This small molecule binds to this protein.
Small molecule (SMILES): CC(=O)N[C@H]1[C@H](O[C@H]2[C@H](O)[C@@H](NC(C)=O)CO[C@@H]2CO)O[C@H](CO)[C@@H](O)[C@@H]1O

Binding-site contacts:
Ligand atom C1 contacts residue GLN833 of chain 1.C at 3.4 Å.
Ligand atom C5 contacts residue GLN833 of chain 1.C at 4.2 Å.
Ligand atom C3 contacts residue ASN613 of chain 1.B at 3.8 Å.
Ligand atom C7 contacts residue ILE831 of chain 1.C at 4.2 Å (hydrophobic).
Ligand atom N2 contacts residue ASN613 of chain 1.B at 2.9 Å (h-bond).
Ligand atom O5 contacts residue THR615 of chain 1.B at 3.8 Å.
Ligand atom N2 contacts residue GLN833 of chain 1.C at 3.6 Å.
Ligand atom C2 contacts residue GLN833 of chain 1.C at 3.3 Å.
Ligand atom C8 contacts residue ILE831 of chain 1.C at 3.9 Å (hydrophobic).
Ligand atom C7 contacts residue ASN613 of chain 1.B at 4.0 Å.
Ligand atom C2 contacts residue ASN613 of chain 1.B at 2.5 Å.
Ligand atom O5 contacts residue GLN833 of chain 1.C at 3.2 Å (h-bond).
Ligand atom C7 contacts residue GLN833 of chain 1.C at 4.1 Å.
Ligand atom C5 contacts residue ASN613 of chain 1.B at 3.7 Å.
Ligand atom C4 contacts residue ASN613 of chain 1.B at 4.2 Å.
Ligand atom C4 contacts residue GLN833 of chain 1.C at 4.2 Å.
Ligand atom C1 contacts residue ASN613 of chain 1.B at 1.4 Å.
Ligand atom O5 contacts residue ASN613 of chain 1.B at 2.4 Å (h-bond).
Ligand atom O7 contacts residue GLN833 of chain 1.C at 4.0 Å.
Ligand atom C8 contacts residue GLN641 of chain 1.B at 4.0 Å.
Ligand atom C6 contacts residue THR615 of chain 1.B at 4.3 Å.
Ligand atom C5 contacts residue THR615 of chain 1.B at 4.2 Å.
Ligand atom C1 contacts residue THR615 of chain 1.B at 4.2 Å.
Ligand atom O6 contacts residue THR615 of chain 1.B at 3.3 Å (h-bond).
Ligand atom O7 contacts residue ILE831 of chain 1.C at 4.3 Å.

Sequence of chain 1.B:
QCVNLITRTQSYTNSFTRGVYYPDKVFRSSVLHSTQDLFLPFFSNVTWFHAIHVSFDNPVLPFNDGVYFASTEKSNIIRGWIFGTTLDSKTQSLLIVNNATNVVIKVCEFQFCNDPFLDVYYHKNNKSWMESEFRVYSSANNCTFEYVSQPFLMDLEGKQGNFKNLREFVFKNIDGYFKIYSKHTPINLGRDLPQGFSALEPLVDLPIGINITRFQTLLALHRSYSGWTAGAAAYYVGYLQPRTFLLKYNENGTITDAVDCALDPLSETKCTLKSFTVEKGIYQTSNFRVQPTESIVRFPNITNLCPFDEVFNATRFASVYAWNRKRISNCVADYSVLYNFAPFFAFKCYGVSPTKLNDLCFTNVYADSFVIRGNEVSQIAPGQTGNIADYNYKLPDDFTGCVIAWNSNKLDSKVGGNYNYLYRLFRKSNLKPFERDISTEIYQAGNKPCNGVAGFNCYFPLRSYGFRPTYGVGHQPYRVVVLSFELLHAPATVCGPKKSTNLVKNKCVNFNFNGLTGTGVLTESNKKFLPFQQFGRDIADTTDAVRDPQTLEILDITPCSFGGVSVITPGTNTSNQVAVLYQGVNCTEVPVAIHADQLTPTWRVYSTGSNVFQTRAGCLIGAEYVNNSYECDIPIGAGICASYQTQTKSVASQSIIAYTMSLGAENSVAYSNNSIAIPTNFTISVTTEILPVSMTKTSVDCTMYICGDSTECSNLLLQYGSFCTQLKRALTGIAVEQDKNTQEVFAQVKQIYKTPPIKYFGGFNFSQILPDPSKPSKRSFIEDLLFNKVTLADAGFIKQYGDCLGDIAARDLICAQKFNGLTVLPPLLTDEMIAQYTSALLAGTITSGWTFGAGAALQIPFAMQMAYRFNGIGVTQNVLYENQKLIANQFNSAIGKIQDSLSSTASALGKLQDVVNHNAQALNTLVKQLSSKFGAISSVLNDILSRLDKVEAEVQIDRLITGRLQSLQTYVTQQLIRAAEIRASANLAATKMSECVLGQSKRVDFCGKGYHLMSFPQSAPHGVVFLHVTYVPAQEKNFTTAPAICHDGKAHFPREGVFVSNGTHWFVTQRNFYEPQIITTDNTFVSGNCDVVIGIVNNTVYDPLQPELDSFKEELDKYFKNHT

Sequence of chain 1.C:
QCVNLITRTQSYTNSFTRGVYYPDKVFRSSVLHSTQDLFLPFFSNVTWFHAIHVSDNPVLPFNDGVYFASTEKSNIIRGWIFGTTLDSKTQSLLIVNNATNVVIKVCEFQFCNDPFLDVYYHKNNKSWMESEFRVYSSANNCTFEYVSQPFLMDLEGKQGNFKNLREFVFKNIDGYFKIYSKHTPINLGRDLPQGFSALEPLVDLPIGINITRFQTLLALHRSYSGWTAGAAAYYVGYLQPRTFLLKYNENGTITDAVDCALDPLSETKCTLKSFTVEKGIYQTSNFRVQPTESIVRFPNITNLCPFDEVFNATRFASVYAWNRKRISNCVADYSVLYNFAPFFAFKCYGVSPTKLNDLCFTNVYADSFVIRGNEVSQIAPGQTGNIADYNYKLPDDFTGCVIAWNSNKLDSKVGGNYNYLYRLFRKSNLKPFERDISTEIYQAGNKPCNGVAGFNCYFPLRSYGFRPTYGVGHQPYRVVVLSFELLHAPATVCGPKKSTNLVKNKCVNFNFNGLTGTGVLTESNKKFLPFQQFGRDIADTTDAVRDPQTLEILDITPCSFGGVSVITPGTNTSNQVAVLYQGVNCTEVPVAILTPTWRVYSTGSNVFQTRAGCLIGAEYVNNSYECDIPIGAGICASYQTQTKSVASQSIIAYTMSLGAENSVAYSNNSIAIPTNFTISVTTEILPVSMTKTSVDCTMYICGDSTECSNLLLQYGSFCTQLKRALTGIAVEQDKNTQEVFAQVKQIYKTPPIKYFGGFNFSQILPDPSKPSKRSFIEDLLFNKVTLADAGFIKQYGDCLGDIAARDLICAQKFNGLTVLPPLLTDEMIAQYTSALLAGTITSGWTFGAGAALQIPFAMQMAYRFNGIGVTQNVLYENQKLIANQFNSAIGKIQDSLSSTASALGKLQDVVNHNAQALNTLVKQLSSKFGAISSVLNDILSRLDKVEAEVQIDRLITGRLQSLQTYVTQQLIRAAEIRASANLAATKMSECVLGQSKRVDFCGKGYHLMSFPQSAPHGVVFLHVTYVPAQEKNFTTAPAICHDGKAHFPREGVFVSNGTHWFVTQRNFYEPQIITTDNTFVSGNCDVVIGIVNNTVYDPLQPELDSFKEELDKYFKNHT